Sequence of chain 2.D:
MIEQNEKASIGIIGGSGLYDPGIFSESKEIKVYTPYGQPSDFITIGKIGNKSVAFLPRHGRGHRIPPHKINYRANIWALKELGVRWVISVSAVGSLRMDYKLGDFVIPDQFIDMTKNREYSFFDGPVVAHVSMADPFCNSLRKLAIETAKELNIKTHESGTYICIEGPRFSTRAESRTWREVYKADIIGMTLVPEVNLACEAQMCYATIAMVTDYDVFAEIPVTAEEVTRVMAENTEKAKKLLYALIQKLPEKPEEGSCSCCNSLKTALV

Binding-site contacts:
Ligand atom N6 contacts residue ILE188 of chain 2.D at 3.5 Å.
Ligand atom C1' contacts residue ALA92 of chain 2.D at 3.4 Å (hydrophobic).
Ligand atom C3' contacts residue SO41 of chain 2.Q at 3.5 Å.
Ligand atom N7 contacts residue ASP214 of chain 2.D at 2.6 Å (salt-bridge).
Ligand atom C8 contacts residue ASP214 of chain 2.D at 3.4 Å.
Ligand atom C6 contacts residue ILE188 of chain 2.D at 3.6 Å (hydrophobic).
Ligand atom N6 contacts residue GLY94 of chain 2.D at 3.6 Å.
Ligand atom N6 contacts residue ASP216 of chain 2.D at 2.9 Å (salt-bridge).
Ligand atom C5' contacts residue HIS130 of chain 2.E at 3.2 Å.
Ligand atom C4' contacts residue SO41 of chain 2.Q at 3.6 Å.
Ligand atom N7 contacts residue VAL93 of chain 2.D at 3.7 Å.
Ligand atom C5 contacts residue ILE188 of chain 2.D at 3.8 Å (hydrophobic).
Ligand atom N3 contacts residue MET190 of chain 2.D at 3.7 Å.
Ligand atom O2' contacts residue SO41 of chain 2.Q at 2.9 Å (h-bond).
Ligand atom O3' contacts residue PRO67 of chain 2.D at 3.6 Å.
Ligand atom C5 contacts residue ASP214 of chain 2.D at 3.7 Å.
Ligand atom N6 contacts residue ASP214 of chain 2.D at 2.9 Å (salt-bridge).
Ligand atom C2 contacts residue MET190 of chain 2.D at 3.7 Å (hydrophobic).
Ligand atom C5 contacts residue PHE170 of chain 2.D at 3.7 Å (hydrophobic).
Ligand atom C4' contacts residue SER16 of chain 2.D at 3.8 Å.
Ligand atom C8 contacts residue THR213 of chain 2.D at 3.8 Å.
Ligand atom C8 contacts residue VAL228 of chain 2.D at 3.7 Å (hydrophobic).
Ligand atom N9 contacts residue ALA92 of chain 2.D at 3.7 Å.
Ligand atom N7 contacts residue GLY94 of chain 2.D at 3.3 Å (h-bond).
Ligand atom C2' contacts residue SO41 of chain 2.Q at 3.8 Å.
Ligand atom C2' contacts residue MET190 of chain 2.D at 3.8 Å (hydrophobic).
Ligand atom S5' contacts residue VAL228 of chain 2.D at 3.8 Å.
Ligand atom CS contacts residue SER16 of chain 2.D at 3.6 Å.
Ligand atom C6 contacts residue PHE170 of chain 2.D at 3.8 Å (hydrophobic).
Ligand atom S5' contacts residue HIS130 of chain 2.E at 3.8 Å.
Ligand atom N3 contacts residue GLY189 of chain 2.D at 3.6 Å.
Ligand atom O2' contacts residue GLY189 of chain 2.D at 3.8 Å.
Ligand atom C5 contacts residue GLY94 of chain 2.D at 3.6 Å.
Ligand atom C4 contacts residue PHE170 of chain 2.D at 3.8 Å (hydrophobic).
Ligand atom N1 contacts residue PHE170 of chain 2.D at 3.6 Å.
Ligand atom O2' contacts residue MET190 of chain 2.D at 3.0 Å (h-bond).
Ligand atom O3' contacts residue HIS59 of chain 2.D at 3.6 Å.
Ligand atom O3' contacts residue SO41 of chain 2.Q at 2.6 Å (h-bond).
Ligand atom CS contacts residue VAL270 of chain 2.E at 3.8 Å (hydrophobic).
Ligand atom N1 contacts residue ILE188 of chain 2.D at 3.6 Å.

The protein below binds the small molecule below.
Small molecule (SMILES): CSC[C@H]1O[C@@H](n2cnc3c(N)ncnc32)[C@H](O)[C@@H]1O

Sequence of chain 2.E:
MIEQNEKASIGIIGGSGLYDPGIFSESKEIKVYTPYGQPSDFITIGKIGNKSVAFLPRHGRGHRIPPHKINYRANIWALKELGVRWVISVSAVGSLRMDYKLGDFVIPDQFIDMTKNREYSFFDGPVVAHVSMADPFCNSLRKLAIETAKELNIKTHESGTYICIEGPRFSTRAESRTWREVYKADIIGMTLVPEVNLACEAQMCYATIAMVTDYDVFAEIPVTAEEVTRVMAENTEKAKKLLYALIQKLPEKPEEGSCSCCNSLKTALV